This small molecule binds to this protein.
Small molecule (SMILES): NCC(=O)O

Binding-site contacts:
Ligand atom C contacts residue ARG32 of chain 2.A at 3.6 Å.
Ligand atom O contacts residue ARG32 of chain 2.A at 3.4 Å.
Ligand atom OXT contacts residue ARG32 of chain 2.A at 3.5 Å.
Ligand atom CA contacts residue ARG32 of chain 2.A at 4.3 Å.
Ligand atom N contacts residue ARG32 of chain 2.A at 3.8 Å.

Sequence of chain 2.A:
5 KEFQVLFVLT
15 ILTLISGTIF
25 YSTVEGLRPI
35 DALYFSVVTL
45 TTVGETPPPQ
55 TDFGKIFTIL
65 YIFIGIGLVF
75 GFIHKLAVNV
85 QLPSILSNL